The protein below binds the small molecule below.
Small molecule (SMILES): CC(=O)N[C@H]1[C@H](O[C@H]2[C@H](O)[C@@H](NC(C)=O)CO[C@@H]2CO)O[C@H](CO)[C@@H](O)[C@@H]1O

Sequence of chain 1.A:
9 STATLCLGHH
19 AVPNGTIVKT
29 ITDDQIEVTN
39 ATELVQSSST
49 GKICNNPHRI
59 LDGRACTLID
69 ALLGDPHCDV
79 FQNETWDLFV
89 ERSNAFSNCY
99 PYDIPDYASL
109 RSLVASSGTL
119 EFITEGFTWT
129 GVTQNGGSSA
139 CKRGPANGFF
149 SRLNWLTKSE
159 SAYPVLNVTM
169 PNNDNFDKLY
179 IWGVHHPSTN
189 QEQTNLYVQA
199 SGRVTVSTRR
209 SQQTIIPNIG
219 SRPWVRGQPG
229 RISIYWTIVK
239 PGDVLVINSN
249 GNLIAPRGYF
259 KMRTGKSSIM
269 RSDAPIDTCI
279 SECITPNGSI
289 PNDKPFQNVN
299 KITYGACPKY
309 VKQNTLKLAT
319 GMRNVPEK

Binding-site contacts:
Ligand atom C1 contacts residue PHE120 of chain 1.A at 4.3 Å (hydrophobic).
Ligand atom C7 contacts residue GLU119 of chain 1.A at 4.0 Å.
Ligand atom C1 contacts residue ASN81 of chain 1.A at 1.4 Å.
Ligand atom C6 contacts residue GLN80 of chain 1.A at 4.4 Å.
Ligand atom C8 contacts residue GLU119 of chain 1.A at 4.0 Å.
Ligand atom O7 contacts residue PHE120 of chain 1.A at 3.9 Å.
Ligand atom O7 contacts residue ASN81 of chain 1.A at 3.0 Å (h-bond).
Ligand atom C6 contacts residue ASN81 of chain 1.A at 4.5 Å.
Ligand atom C8 contacts residue ASN81 of chain 1.A at 3.2 Å.
Ligand atom C3 contacts residue ASN81 of chain 1.A at 3.8 Å.
Ligand atom O7 contacts residue GLU119 of chain 1.A at 3.0 Å.
Ligand atom O5 contacts residue PHE120 of chain 1.A at 4.5 Å.
Ligand atom C2 contacts residue ASN81 of chain 1.A at 2.5 Å.
Ligand atom C4 contacts residue ASN81 of chain 1.A at 4.2 Å.
Ligand atom C7 contacts residue ASN81 of chain 1.A at 2.7 Å.
Ligand atom O6 contacts residue GLN80 of chain 1.A at 4.4 Å.
Ligand atom C5 contacts residue ASN81 of chain 1.A at 3.6 Å.
Ligand atom C3 contacts residue PHE120 of chain 1.A at 4.3 Å (hydrophobic).
Ligand atom N2 contacts residue PHE120 of chain 1.A at 4.2 Å.
Ligand atom O3 contacts residue PHE120 of chain 1.A at 4.2 Å.
Ligand atom O5 contacts residue ASN81 of chain 1.A at 2.3 Å (h-bond).
Ligand atom C2 contacts residue PHE120 of chain 1.A at 3.5 Å (hydrophobic).
Ligand atom N2 contacts residue ASN81 of chain 1.A at 3.0 Å (h-bond).